Sequence of chain 2.A:
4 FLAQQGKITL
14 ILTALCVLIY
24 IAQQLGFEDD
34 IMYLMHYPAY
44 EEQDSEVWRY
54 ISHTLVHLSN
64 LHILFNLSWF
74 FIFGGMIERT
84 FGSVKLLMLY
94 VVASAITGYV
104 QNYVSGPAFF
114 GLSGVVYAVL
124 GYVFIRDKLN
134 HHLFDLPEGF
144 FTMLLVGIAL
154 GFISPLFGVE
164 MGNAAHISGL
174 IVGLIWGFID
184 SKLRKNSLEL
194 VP

A small-molecule ligand and the protein it binds are described below.
Small molecule (SMILES): CCCCC(=O)OC[C@H](COP(=O)(O)O)OC=O

Binding-site contacts:
Ligand atom O13 contacts residue LEU18 of chain 2.A at 3.8 Å.
Ligand atom C21 contacts residue ILE22 of chain 2.A at 4.1 Å (hydrophobic).
Ligand atom C3 contacts residue ILE22 of chain 2.A at 4.3 Å (hydrophobic).
Ligand atom O32 contacts residue TRP51 of chain 2.A at 4.0 Å.
Ligand atom C33 contacts residue SER55 of chain 2.A at 3.5 Å.
Ligand atom C31 contacts residue MET38 of chain 2.A at 4.2 Å (hydrophobic).
Ligand atom C31 contacts residue SER55 of chain 2.A at 4.4 Å.
Ligand atom C3 contacts residue MET38 of chain 2.A at 4.2 Å (hydrophobic).
Ligand atom O32 contacts residue LEU37 of chain 2.A at 4.0 Å.
Ligand atom C32 contacts residue TRP51 of chain 2.A at 4.4 Å (hydrophobic).
Ligand atom O31 contacts residue MET38 of chain 2.A at 3.3 Å (h-bond).
Ligand atom C35 contacts residue LEU58 of chain 2.A at 4.3 Å (hydrophobic).
Ligand atom C34 contacts residue SER55 of chain 2.A at 4.3 Å.
Ligand atom O32 contacts residue MET38 of chain 2.A at 4.5 Å.
Ligand atom C33 contacts residue TRP51 of chain 2.A at 4.4 Å (hydrophobic).
Ligand atom C33 contacts residue LEU58 of chain 2.A at 4.0 Å (hydrophobic).
Ligand atom O11 contacts residue LEU18 of chain 2.A at 4.4 Å.
Ligand atom C3 contacts residue LEU58 of chain 2.A at 4.3 Å (hydrophobic).
Ligand atom C34 contacts residue TRP51 of chain 2.A at 4.4 Å (hydrophobic).